Binding-site contacts:
Ligand atom OH contacts residue ASN44 of chain 1.A at 3.1 Å (h-bond).
Ligand atom CB contacts residue TRP110 of chain 1.A at 4.2 Å (hydrophobic).
Ligand atom CA contacts residue ASN83 of chain 1.A at 3.0 Å.
Ligand atom CB contacts residue ASN83 of chain 1.A at 3.9 Å.
Ligand atom CE2 contacts residue ASN44 of chain 1.A at 3.1 Å.
Ligand atom CE1 contacts residue SER47 of chain 1.A at 3.2 Å.
Ligand atom C contacts residue THR82 of chain 1.A at 4.2 Å.
Ligand atom CD1 contacts residue TRP110 of chain 1.A at 3.9 Å (hydrophobic).
Ligand atom O contacts residue THR82 of chain 1.A at 3.3 Å.
Ligand atom O contacts residue ASN83 of chain 1.A at 3.1 Å (h-bond).
Ligand atom C contacts residue ASN83 of chain 1.A at 2.9 Å.
Ligand atom CD2 contacts residue ASN83 of chain 1.A at 3.6 Å.
Ligand atom CE1 contacts residue LEU46 of chain 1.A at 3.9 Å (hydrophobic).
Ligand atom N contacts residue ASN83 of chain 1.A at 2.8 Å (h-bond).
Ligand atom CD1 contacts residue ILE109 of chain 1.A at 3.6 Å (hydrophobic).
Ligand atom CD2 contacts residue ARG45 of chain 1.A at 3.3 Å.
Ligand atom CG contacts residue ARG45 of chain 1.A at 3.5 Å.
Ligand atom CZ contacts residue ASN44 of chain 1.A at 3.4 Å.
Ligand atom CG contacts residue ASN83 of chain 1.A at 3.8 Å.
Ligand atom CD1 contacts residue ASN83 of chain 1.A at 3.6 Å.
Ligand atom CA contacts residue ASN83 of chain 1.A at 4.2 Å.
Ligand atom CA contacts residue ASN83 of chain 1.A at 4.2 Å.
Ligand atom CD2 contacts residue ASP111 of chain 1.A at 2.9 Å.
Ligand atom C contacts residue ASN83 of chain 1.A at 3.6 Å.
Ligand atom CB contacts residue THR82 of chain 1.A at 4.0 Å.
Ligand atom CE2 contacts residue ARG45 of chain 1.A at 3.4 Å.
Ligand atom CZ contacts residue LEU46 of chain 1.A at 3.7 Å (hydrophobic).
Ligand atom CD2 contacts residue ASN44 of chain 1.A at 4.2 Å.
Ligand atom CG contacts residue ASN83 of chain 1.A at 3.2 Å.
Ligand atom O contacts residue ASP111 of chain 1.A at 3.8 Å.
Ligand atom CZ contacts residue ARG45 of chain 1.A at 3.7 Å.
Ligand atom CD1 contacts residue ARG45 of chain 1.A at 3.9 Å.
Ligand atom CB contacts residue ARG45 of chain 1.A at 4.3 Å.
Ligand atom CD1 contacts residue SER47 of chain 1.A at 3.1 Å.
Ligand atom N contacts residue ASN83 of chain 1.A at 3.4 Å (h-bond).
Ligand atom O3P contacts residue ARG33 of chain 1.A at 3.1 Å (salt-bridge).
Ligand atom CE1 contacts residue ARG45 of chain 1.A at 4.0 Å.
Ligand atom OH contacts residue LEU46 of chain 1.A at 3.5 Å (h-bond).
Ligand atom CE2 contacts residue LEU46 of chain 1.A at 4.3 Å (hydrophobic).
Ligand atom CB contacts residue ASN83 of chain 1.A at 3.6 Å.

Sequence of chain 1.A:
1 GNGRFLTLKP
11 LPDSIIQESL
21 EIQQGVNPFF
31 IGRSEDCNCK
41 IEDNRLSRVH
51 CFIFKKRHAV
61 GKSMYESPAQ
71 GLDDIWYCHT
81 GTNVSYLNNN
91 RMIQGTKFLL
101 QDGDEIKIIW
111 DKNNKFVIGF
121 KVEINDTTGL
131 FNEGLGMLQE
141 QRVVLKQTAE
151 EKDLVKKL

The small molecule below binds the protein below.
Small molecule (SMILES): CC[C@H](C)[C@H](NC(=O)[C@H](CC(=O)O)NC(=O)[C@@H]([NH3+])CCC(=O)O)C(=O)N[C@@H](Cc1ccc(OP(=O)(O)O)cc1)C(=O)N[C@@H](Cc1ccc(O)cc1)C(=O)N[C@@H](CC(C)C)C(=O)N[C@@H](CC(=O)O)C(=O)O